Sequence of chain 1.A:
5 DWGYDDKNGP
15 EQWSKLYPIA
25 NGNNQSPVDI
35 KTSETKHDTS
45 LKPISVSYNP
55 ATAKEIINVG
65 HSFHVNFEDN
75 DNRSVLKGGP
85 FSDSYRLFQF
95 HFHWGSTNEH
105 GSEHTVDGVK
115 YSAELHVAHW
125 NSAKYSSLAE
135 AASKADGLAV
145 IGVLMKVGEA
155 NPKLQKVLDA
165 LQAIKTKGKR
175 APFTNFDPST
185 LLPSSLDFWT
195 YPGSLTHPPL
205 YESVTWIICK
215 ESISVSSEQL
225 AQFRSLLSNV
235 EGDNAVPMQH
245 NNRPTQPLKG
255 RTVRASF

The small molecule below binds the protein below.
Small molecule (SMILES): NS(=O)(=O)Oc1ccc(NC(=O)Nc2ccc(Cl)c(C(F)(F)F)c2)cc1

Binding-site contacts:
Ligand atom F12 contacts residue LEU142 of chain 1.A at 3.8 Å.
Ligand atom F11 contacts residue LEU132 of chain 1.A at 3.5 Å.
Ligand atom O15 contacts residue HIS68 of chain 1.A at 3.1 Å.
Ligand atom N6 contacts residue ZN1 of chain 1.C at 2.0 Å.
Ligand atom O3 contacts residue HIS95 of chain 1.A at 3.6 Å.
Ligand atom C19 contacts residue HIS201 of chain 1.A at 3.4 Å.
Ligand atom O5 contacts residue LEU199 of chain 1.A at 3.4 Å.
Ligand atom C14 contacts residue GLN93 of chain 1.A at 3.6 Å.
Ligand atom N6 contacts residue HIS97 of chain 1.A at 3.3 Å (h-bond).
Ligand atom N6 contacts residue THR200 of chain 1.A at 2.9 Å (h-bond).
Ligand atom C17 contacts residue GLN93 of chain 1.A at 3.4 Å.
Ligand atom N16 contacts residue GLN93 of chain 1.A at 2.9 Å (h-bond).
Ligand atom C22 contacts residue GLN93 of chain 1.A at 3.7 Å.
Ligand atom N6 contacts residue HIS95 of chain 1.A at 3.3 Å (h-bond).
Ligand atom N6 contacts residue HIS120 of chain 1.A at 3.4 Å (h-bond).
Ligand atom S2 contacts residue HIS120 of chain 1.A at 3.8 Å.
Ligand atom F10 contacts residue LEU142 of chain 1.A at 3.5 Å.
Ligand atom O5 contacts residue TRP210 of chain 1.A at 3.2 Å.
Ligand atom O15 contacts residue GLN93 of chain 1.A at 2.9 Å (h-bond).
Ligand atom O1 contacts residue LEU199 of chain 1.A at 3.4 Å.
Ligand atom F10 contacts residue ALA136 of chain 1.A at 3.3 Å.
Ligand atom F10 contacts residue LEU199 of chain 1.A at 3.5 Å.
Ligand atom C9 contacts residue ALA136 of chain 1.A at 3.8 Å (hydrophobic).
Ligand atom C20 contacts residue LEU199 of chain 1.A at 3.7 Å (hydrophobic).
Ligand atom C6 contacts residue PRO203 of chain 1.A at 3.6 Å (hydrophobic).
Ligand atom F12 contacts residue PHE92 of chain 1.A at 3.6 Å.
Ligand atom CL8 contacts residue PRO203 of chain 1.A at 3.7 Å.
Ligand atom O1 contacts residue THR200 of chain 1.A at 3.8 Å.
Ligand atom O5 contacts residue THR200 of chain 1.A at 2.9 Å (h-bond).
Ligand atom C14 contacts residue HIS68 of chain 1.A at 3.6 Å.
Ligand atom S2 contacts residue THR200 of chain 1.A at 3.8 Å.
Ligand atom C6 contacts residue ACT1 of chain 1.D at 3.8 Å.
Ligand atom CL8 contacts residue ACT1 of chain 1.D at 3.1 Å.
Ligand atom S2 contacts residue ZN1 of chain 1.C at 3.0 Å.
Ligand atom C18 contacts residue HIS201 of chain 1.A at 3.5 Å.
Ligand atom C21 contacts residue HIS95 of chain 1.A at 3.8 Å.
Ligand atom F11 contacts residue ALA136 of chain 1.A at 3.1 Å.
Ligand atom CL8 contacts residue TYR205 of chain 1.A at 3.4 Å.
Ligand atom O3 contacts residue ZN1 of chain 1.C at 3.0 Å.
Ligand atom O3 contacts residue HIS120 of chain 1.A at 3.4 Å (h-bond).